Binding-site contacts:
Ligand atom N2 contacts residue ASN291 of chain 1.A at 2.9 Å (h-bond).
Ligand atom O5 contacts residue LEU296 of chain 1.A at 4.3 Å.
Ligand atom C8 contacts residue ASN291 of chain 1.A at 4.1 Å.
Ligand atom C5 contacts residue ASN291 of chain 1.A at 3.7 Å.
Ligand atom C1 contacts residue ASN291 of chain 1.A at 1.5 Å.
Ligand atom C2 contacts residue ASN291 of chain 1.A at 2.5 Å.
Ligand atom C3 contacts residue ASN291 of chain 1.A at 3.8 Å.
Ligand atom C1 contacts residue SER294 of chain 1.A at 4.3 Å.
Ligand atom C7 contacts residue ASN291 of chain 1.A at 3.5 Å.
Ligand atom C8 contacts residue GLU292 of chain 1.A at 3.4 Å.
Ligand atom C4 contacts residue ASN291 of chain 1.A at 4.3 Å.
Ligand atom O5 contacts residue SER294 of chain 1.A at 4.1 Å.
Ligand atom O5 contacts residue ASN291 of chain 1.A at 2.4 Å (h-bond).
Ligand atom O7 contacts residue ASN291 of chain 1.A at 3.8 Å.

Sequence of chain 1.A:
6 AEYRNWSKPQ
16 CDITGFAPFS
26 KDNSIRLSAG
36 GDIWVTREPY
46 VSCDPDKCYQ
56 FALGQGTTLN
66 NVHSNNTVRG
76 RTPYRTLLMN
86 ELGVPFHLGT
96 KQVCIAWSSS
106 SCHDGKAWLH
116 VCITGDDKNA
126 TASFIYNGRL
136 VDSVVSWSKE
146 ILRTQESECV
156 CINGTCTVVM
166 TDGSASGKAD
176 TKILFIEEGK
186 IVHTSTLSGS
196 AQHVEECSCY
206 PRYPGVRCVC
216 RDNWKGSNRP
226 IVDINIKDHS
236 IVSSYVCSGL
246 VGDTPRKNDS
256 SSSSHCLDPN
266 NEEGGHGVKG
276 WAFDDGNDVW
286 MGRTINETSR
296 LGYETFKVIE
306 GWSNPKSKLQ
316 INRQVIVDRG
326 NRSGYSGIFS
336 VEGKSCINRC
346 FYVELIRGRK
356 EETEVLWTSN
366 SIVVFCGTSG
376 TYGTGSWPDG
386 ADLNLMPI

The protein below binds the small molecule below.
Small molecule (SMILES): CC(=O)N[C@@H]1[C@@H](O)[C@H](O)[C@@H](CO)O[C@H]1O